Sequence of chain 1.B:
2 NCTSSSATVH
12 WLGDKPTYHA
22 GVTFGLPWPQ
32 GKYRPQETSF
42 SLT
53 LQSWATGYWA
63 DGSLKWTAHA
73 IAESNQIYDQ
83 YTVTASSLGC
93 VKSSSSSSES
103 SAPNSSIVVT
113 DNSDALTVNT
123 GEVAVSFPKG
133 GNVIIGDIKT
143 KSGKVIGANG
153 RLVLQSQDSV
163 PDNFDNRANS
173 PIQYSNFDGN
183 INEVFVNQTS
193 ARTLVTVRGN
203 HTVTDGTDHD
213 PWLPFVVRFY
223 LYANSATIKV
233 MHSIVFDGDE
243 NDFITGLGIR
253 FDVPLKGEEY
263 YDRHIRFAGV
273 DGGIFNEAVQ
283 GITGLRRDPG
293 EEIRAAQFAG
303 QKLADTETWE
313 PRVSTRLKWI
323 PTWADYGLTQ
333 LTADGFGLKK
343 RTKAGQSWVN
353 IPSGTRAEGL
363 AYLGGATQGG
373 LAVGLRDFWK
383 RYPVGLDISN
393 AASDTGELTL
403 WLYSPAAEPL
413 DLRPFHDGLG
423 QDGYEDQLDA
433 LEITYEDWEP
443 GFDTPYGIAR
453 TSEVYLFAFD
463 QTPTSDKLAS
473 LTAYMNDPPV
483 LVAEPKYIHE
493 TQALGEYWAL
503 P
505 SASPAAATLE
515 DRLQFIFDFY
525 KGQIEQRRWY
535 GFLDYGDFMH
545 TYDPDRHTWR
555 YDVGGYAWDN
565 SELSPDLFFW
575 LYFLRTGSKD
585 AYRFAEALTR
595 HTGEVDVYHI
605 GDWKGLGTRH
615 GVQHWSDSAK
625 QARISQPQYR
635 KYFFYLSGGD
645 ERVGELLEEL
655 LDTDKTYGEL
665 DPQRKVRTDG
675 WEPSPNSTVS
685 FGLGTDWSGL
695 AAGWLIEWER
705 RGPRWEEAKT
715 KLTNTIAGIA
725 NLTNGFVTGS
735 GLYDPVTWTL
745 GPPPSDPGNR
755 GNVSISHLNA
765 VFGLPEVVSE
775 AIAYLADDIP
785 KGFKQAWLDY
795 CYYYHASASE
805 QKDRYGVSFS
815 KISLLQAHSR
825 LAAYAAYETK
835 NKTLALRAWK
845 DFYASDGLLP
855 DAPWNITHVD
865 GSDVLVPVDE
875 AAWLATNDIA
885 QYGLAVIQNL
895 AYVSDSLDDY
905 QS

Binding-site contacts:
Ligand atom C6 contacts residue PRO666 of chain 1.B at 3.7 Å (hydrophobic).
Ligand atom C3 contacts residue GLN625 of chain 1.B at 3.6 Å.
Ligand atom O6A contacts residue ARG627 of chain 1.B at 3.4 Å (salt-bridge).
Ligand atom C6 contacts residue VAL670 of chain 1.B at 3.8 Å (hydrophobic).
Ligand atom C6 contacts residue ARG627 of chain 1.B at 3.5 Å.
Ligand atom C5 contacts residue TYR437 of chain 1.B at 3.2 Å (hydrophobic).
Ligand atom O6B contacts residue TYR437 of chain 1.B at 3.7 Å.
Ligand atom C6 contacts residue GLU566 of chain 1.B at 3.2 Å.
Ligand atom O4 contacts residue ARG627 of chain 1.B at 3.5 Å (salt-bridge).
Ligand atom C6 contacts residue HIS614 of chain 1.B at 3.7 Å.
Ligand atom O2 contacts residue ARG613 of chain 1.B at 4.0 Å.
Ligand atom O5 contacts residue TYR437 of chain 1.B at 3.8 Å.
Ligand atom C4 contacts residue TYR437 of chain 1.B at 3.5 Å (hydrophobic).
Ligand atom O6B contacts residue GLU566 of chain 1.B at 3.2 Å (salt-bridge).
Ligand atom O2 contacts residue LEU433 of chain 1.B at 3.9 Å.
Ligand atom O6B contacts residue ARG613 of chain 1.B at 2.8 Å (salt-bridge).
Ligand atom O6A contacts residue LEU762 of chain 1.B at 3.4 Å.
Ligand atom O3 contacts residue HIS761 of chain 1.B at 3.9 Å.
Ligand atom C1 contacts residue ASP439 of chain 1.B at 3.3 Å.
Ligand atom O6B contacts residue HIS614 of chain 1.B at 2.6 Å (h-bond).
Ligand atom O1 contacts residue ALA623 of chain 1.B at 3.6 Å.
Ligand atom C4 contacts residue GLN625 of chain 1.B at 3.7 Å.
Ligand atom C6 contacts residue ARG613 of chain 1.B at 3.7 Å.
Ligand atom O6A contacts residue GLU566 of chain 1.B at 2.6 Å (salt-bridge).
Ligand atom O4 contacts residue GLN667 of chain 1.B at 3.9 Å.
Ligand atom C6 contacts residue GLN667 of chain 1.B at 3.9 Å.
Ligand atom C2 contacts residue ARG613 of chain 1.B at 3.5 Å.
Ligand atom C4 contacts residue ARG627 of chain 1.B at 4.0 Å.
Ligand atom O5 contacts residue ARG613 of chain 1.B at 2.8 Å (salt-bridge).
Ligand atom C5 contacts residue ARG613 of chain 1.B at 3.8 Å.
Ligand atom O3 contacts residue LEU762 of chain 1.B at 3.8 Å.
Ligand atom O6B contacts residue ARG627 of chain 1.B at 3.5 Å (salt-bridge).
Ligand atom C3 contacts residue ARG627 of chain 1.B at 3.5 Å.
Ligand atom C2 contacts residue TYR437 of chain 1.B at 4.0 Å (hydrophobic).
Ligand atom O1 contacts residue ASP439 of chain 1.B at 2.4 Å (salt-bridge).
Ligand atom O3 contacts residue ARG627 of chain 1.B at 2.5 Å (salt-bridge).
Ligand atom C1 contacts residue ARG613 of chain 1.B at 3.6 Å.
Ligand atom O4 contacts residue GLN625 of chain 1.B at 3.1 Å (h-bond).
Ligand atom O5 contacts residue ASP439 of chain 1.B at 3.8 Å.
Ligand atom C6 contacts residue TYR437 of chain 1.B at 3.4 Å (hydrophobic).

The small molecule below binds the protein below.
Small molecule (SMILES): C[C@@H]1O[C@@H](O)[C@H](O[C@H]2OC(C(=O)O)=C[C@H](O)[C@H]2O)[C@H](O)[C@H]1O

Sequence of chain 1.C:
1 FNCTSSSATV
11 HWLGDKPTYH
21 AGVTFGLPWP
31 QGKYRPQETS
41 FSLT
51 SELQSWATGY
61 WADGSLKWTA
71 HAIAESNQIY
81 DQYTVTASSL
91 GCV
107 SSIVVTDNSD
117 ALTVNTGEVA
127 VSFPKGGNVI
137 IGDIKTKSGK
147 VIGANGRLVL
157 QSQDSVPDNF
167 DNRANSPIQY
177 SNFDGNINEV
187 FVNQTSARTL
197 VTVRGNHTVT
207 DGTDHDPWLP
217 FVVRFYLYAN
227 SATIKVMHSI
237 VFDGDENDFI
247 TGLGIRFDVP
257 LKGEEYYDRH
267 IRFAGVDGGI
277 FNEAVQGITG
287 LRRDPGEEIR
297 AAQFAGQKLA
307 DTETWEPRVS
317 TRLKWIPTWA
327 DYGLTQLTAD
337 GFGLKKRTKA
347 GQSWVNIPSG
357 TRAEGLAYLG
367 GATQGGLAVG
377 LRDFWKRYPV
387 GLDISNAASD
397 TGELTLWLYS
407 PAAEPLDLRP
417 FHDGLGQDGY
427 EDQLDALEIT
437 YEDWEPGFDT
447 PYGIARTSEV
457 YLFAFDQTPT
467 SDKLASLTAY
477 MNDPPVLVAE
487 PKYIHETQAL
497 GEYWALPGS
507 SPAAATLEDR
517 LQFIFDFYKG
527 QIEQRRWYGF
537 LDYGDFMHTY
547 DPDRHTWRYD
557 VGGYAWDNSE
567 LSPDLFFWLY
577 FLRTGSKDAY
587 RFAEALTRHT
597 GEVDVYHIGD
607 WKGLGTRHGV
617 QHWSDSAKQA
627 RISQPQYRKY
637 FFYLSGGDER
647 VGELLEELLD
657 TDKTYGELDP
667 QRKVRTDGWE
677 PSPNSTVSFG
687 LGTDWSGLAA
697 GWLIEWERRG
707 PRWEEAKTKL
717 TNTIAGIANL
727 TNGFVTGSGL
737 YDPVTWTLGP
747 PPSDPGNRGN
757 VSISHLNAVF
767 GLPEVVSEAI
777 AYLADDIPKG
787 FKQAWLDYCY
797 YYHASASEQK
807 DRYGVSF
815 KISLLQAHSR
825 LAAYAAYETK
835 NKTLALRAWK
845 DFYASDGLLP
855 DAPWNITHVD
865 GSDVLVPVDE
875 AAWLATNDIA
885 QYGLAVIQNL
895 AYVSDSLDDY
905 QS